Binding-site contacts:
Ligand atom C2 contacts residue MET198 of chain 1.B at 3.1 Å (hydrophobic).
Ligand atom C3 contacts residue ASN99 of chain 1.B at 4.2 Å.
Ligand atom O8 contacts residue SER150 of chain 1.B at 3.7 Å.
Ligand atom C4 contacts residue ILE158 of chain 1.B at 4.2 Å (hydrophobic).
Ligand atom C7 contacts residue SER148 of chain 1.B at 3.7 Å.
Ligand atom O11 contacts residue NAP1 of chain 1.E at 3.0 Å.
Ligand atom C2 contacts residue TYR161 of chain 1.B at 3.6 Å (hydrophobic).
Ligand atom C10 contacts residue GLY192 of chain 1.B at 3.8 Å.
Ligand atom O11 contacts residue VAL193 of chain 1.B at 3.9 Å.
Ligand atom C4 contacts residue SER199 of chain 1.B at 3.5 Å.
Ligand atom C5 contacts residue LEU202 of chain 1.B at 3.6 Å (hydrophobic).
Ligand atom C6 contacts residue SER199 of chain 1.B at 4.0 Å.
Ligand atom N1 contacts residue GLY192 of chain 1.B at 4.0 Å.
Ligand atom O11 contacts residue SER148 of chain 1.B at 3.5 Å (h-bond).
Ligand atom O8 contacts residue SER148 of chain 1.B at 2.7 Å (h-bond).
Ligand atom C5 contacts residue NAP1 of chain 1.E at 3.9 Å.
Ligand atom N1 contacts residue TYR149 of chain 1.B at 4.1 Å.
Ligand atom C7 contacts residue NAP1 of chain 1.E at 3.4 Å.
Ligand atom O11 contacts residue PRO191 of chain 1.B at 3.4 Å (h-bond).
Ligand atom C1 contacts residue NAP1 of chain 1.E at 4.1 Å.
Ligand atom C10 contacts residue NAP1 of chain 1.E at 3.1 Å.
Ligand atom C3 contacts residue ILE158 of chain 1.B at 3.6 Å (hydrophobic).
Ligand atom C1 contacts residue MET198 of chain 1.B at 3.7 Å (hydrophobic).
Ligand atom C2 contacts residue ILE158 of chain 1.B at 3.4 Å (hydrophobic).
Ligand atom C1 contacts residue TYR161 of chain 1.B at 4.0 Å (hydrophobic).
Ligand atom O8 contacts residue TYR161 of chain 1.B at 2.8 Å (h-bond).
Ligand atom C10 contacts residue TYR149 of chain 1.B at 3.5 Å (hydrophobic).
Ligand atom C5 contacts residue SER199 of chain 1.B at 3.2 Å.
Ligand atom N1 contacts residue NAP1 of chain 1.E at 3.1 Å (h-bond).
Ligand atom C1 contacts residue ILE158 of chain 1.B at 3.8 Å (hydrophobic).
Ligand atom C4 contacts residue LEU202 of chain 1.B at 4.2 Å (hydrophobic).
Ligand atom O11 contacts residue TYR149 of chain 1.B at 2.7 Å.
Ligand atom O11 contacts residue GLY192 of chain 1.B at 3.0 Å (h-bond).
Ligand atom C3 contacts residue MET198 of chain 1.B at 3.5 Å (hydrophobic).
Ligand atom C10 contacts residue SER148 of chain 1.B at 4.0 Å.
Ligand atom C4 contacts residue MET198 of chain 1.B at 3.7 Å (hydrophobic).
Ligand atom N1 contacts residue VAL193 of chain 1.B at 4.0 Å.
Ligand atom C7 contacts residue TYR161 of chain 1.B at 3.6 Å (hydrophobic).
Ligand atom O8 contacts residue NAP1 of chain 1.E at 3.3 Å.
Ligand atom C6 contacts residue NAP1 of chain 1.E at 3.4 Å.

Sequence of chain 1.B:
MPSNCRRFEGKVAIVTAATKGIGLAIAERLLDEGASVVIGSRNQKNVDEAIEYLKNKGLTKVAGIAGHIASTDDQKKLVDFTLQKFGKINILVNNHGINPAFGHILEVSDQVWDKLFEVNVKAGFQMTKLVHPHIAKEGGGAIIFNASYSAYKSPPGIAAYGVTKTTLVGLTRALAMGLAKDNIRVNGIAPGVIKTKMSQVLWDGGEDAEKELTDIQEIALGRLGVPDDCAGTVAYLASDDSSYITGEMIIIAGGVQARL

The small molecule below binds the protein below.
Small molecule (SMILES): O=C1Nc2ccccc2C1=O